Sequence of chain 31.A:
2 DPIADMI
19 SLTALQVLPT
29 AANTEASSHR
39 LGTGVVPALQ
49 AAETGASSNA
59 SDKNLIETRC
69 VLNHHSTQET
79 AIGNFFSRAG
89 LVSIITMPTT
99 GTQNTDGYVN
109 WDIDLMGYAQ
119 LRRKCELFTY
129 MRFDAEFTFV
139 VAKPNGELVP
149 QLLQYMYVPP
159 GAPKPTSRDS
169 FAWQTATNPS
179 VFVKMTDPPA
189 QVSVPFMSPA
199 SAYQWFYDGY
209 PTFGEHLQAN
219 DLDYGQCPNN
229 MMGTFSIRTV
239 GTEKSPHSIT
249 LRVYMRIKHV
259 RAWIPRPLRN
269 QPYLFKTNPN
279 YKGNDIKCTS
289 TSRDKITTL

Sequence of chain 32.C:
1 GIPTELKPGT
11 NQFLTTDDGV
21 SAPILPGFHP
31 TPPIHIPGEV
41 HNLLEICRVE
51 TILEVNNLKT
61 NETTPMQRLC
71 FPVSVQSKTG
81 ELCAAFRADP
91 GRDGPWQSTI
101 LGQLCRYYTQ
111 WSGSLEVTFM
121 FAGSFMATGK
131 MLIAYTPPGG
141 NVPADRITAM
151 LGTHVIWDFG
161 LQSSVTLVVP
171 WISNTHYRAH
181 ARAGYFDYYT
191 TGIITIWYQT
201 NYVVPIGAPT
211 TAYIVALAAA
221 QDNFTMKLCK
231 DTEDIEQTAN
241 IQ

A small-molecule ligand and the protein it binds are described below.
Small molecule (SMILES): CCO/N=C/c1ccc(OCC[C@@H](C)CCN2CCN(c3ccncc3)C2=O)cc1

Binding-site contacts:
Ligand atom CAE contacts residue GLN202 of chain 31.A at 3.6 Å.
Ligand atom CAR contacts residue ASN228 of chain 31.A at 3.7 Å.
Ligand atom CAE contacts residue ASN228 of chain 31.A at 3.6 Å.
Ligand atom CAO contacts residue MET230 of chain 31.A at 3.6 Å (hydrophobic).
Ligand atom CAJ contacts residue TYR155 of chain 31.A at 3.5 Å (hydrophobic).
Ligand atom NBD contacts residue TRP203 of chain 31.A at 3.6 Å.
Ligand atom CAX contacts residue ASN228 of chain 31.A at 3.8 Å.
Ligand atom OAC contacts residue ASP112 of chain 31.A at 3.8 Å.
Ligand atom CAN contacts residue PHE135 of chain 31.A at 3.8 Å (hydrophobic).
Ligand atom NAU contacts residue MET114 of chain 31.A at 3.9 Å.
Ligand atom CAQ contacts residue LEU113 of chain 31.A at 3.6 Å (hydrophobic).
Ligand atom CAF contacts residue ASP112 of chain 31.A at 3.9 Å.
Ligand atom CAR contacts residue TYR201 of chain 31.A at 3.5 Å (hydrophobic).
Ligand atom CBA contacts residue TRP203 of chain 31.A at 3.8 Å (hydrophobic).
Ligand atom CAL contacts residue ILE111 of chain 31.A at 3.9 Å (hydrophobic).
Ligand atom NAT contacts residue TYR155 of chain 31.A at 3.9 Å.
Ligand atom CAL contacts residue TYR155 of chain 31.A at 3.4 Å (hydrophobic).
Ligand atom CBA contacts residue ASN228 of chain 31.A at 3.7 Å.
Ligand atom CAG contacts residue TRP203 of chain 31.A at 3.7 Å (hydrophobic).
Ligand atom CAH contacts residue MET114 of chain 31.A at 3.5 Å (hydrophobic).
Ligand atom OAC contacts residue LEU113 of chain 31.A at 3.4 Å (h-bond).
Ligand atom CAN contacts residue ILE111 of chain 31.A at 3.8 Å (hydrophobic).
Ligand atom CAG contacts residue GLN202 of chain 31.A at 3.5 Å.
Ligand atom CAZ contacts residue ILE111 of chain 31.A at 3.9 Å (hydrophobic).
Ligand atom CAD contacts residue PHE137 of chain 31.A at 3.9 Å (hydrophobic).
Ligand atom CAS contacts residue ASN228 of chain 31.A at 3.5 Å.
Ligand atom OAW contacts residue MET195 of chain 31.A at 3.4 Å.
Ligand atom CAF contacts residue MET114 of chain 31.A at 3.1 Å (hydrophobic).
Ligand atom NBD contacts residue ASN228 of chain 31.A at 3.7 Å.
Ligand atom CAA contacts residue PRO177 of chain 31.A at 3.2 Å (hydrophobic).
Ligand atom CAA contacts residue VAL179 of chain 31.A at 3.5 Å (hydrophobic).
Ligand atom CAS contacts residue TYR201 of chain 31.A at 3.9 Å (hydrophobic).
Ligand atom NBC contacts residue ASN228 of chain 31.A at 3.7 Å.
Ligand atom CAK contacts residue PHE135 of chain 31.A at 3.3 Å (hydrophobic).
Ligand atom CAG contacts residue ASN228 of chain 31.A at 3.3 Å.
Ligand atom CAI contacts residue PHE135 of chain 31.A at 3.5 Å (hydrophobic).
Ligand atom CAS contacts residue TRP203 of chain 31.A at 3.4 Å (hydrophobic).
Ligand atom CAP contacts residue LEU113 of chain 31.A at 3.6 Å (hydrophobic).
Ligand atom CBB contacts residue LEU113 of chain 31.A at 3.7 Å (hydrophobic).
Ligand atom CAM contacts residue TYR155 of chain 31.A at 3.9 Å (hydrophobic).

Sequence of chain 31.C:
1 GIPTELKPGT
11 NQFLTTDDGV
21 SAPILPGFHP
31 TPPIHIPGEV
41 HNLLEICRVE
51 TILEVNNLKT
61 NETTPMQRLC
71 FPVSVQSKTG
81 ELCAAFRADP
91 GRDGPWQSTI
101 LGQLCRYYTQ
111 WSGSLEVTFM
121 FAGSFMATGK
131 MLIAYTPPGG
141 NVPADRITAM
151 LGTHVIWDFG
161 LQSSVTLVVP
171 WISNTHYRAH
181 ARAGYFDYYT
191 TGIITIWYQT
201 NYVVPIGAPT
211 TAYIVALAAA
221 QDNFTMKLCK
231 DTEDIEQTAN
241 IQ